A protein and the small-molecule ligand that binds it are described below.
Small molecule (SMILES): Cc1[nH]c2ccccc2c1CC(=O)N[C@@H](Cc1ccccc1)C(=O)N(C)c1ccccc1

Binding-site contacts:
Ligand atom C32 contacts residue ARG173 of chain 2.A at 3.7 Å.
Ligand atom C8 contacts residue ASN57 of chain 4.A at 3.5 Å.
Ligand atom C25 contacts residue SER178 of chain 2.A at 3.7 Å.
Ligand atom C23 contacts residue ASN57 of chain 4.A at 3.6 Å.
Ligand atom C2 contacts residue GLN63 of chain 4.A at 3.5 Å.
Ligand atom N3 contacts residue ARG173 of chain 2.A at 3.6 Å.
Ligand atom C6 contacts residue ASN57 of chain 4.A at 3.5 Å.
Ligand atom C27 contacts residue LYS70 of chain 4.A at 3.6 Å.
Ligand atom C8 contacts residue LEU56 of chain 4.A at 3.5 Å (hydrophobic).
Ligand atom C17 contacts residue THR107 of chain 4.A at 3.4 Å.
Ligand atom C30 contacts residue GLN176 of chain 2.A at 3.7 Å.
Ligand atom O14 contacts residue ASN57 of chain 4.A at 3.0 Å (h-bond).
Ligand atom C32 contacts residue GLN63 of chain 4.A at 3.5 Å.
Ligand atom C27 contacts residue ARG173 of chain 2.A at 3.6 Å.
Ligand atom C22 contacts residue ASN53 of chain 4.A at 3.6 Å.
Ligand atom C16 contacts residue THR107 of chain 4.A at 3.5 Å.
Ligand atom C23 contacts residue LYS70 of chain 4.A at 3.5 Å.
Ligand atom C11 contacts residue LYS70 of chain 4.A at 3.8 Å.
Ligand atom C25 contacts residue ASN57 of chain 4.A at 3.5 Å.
Ligand atom C31 contacts residue GLN179 of chain 2.A at 3.7 Å.
Ligand atom N3 contacts residue GLN63 of chain 4.A at 2.8 Å (h-bond).
Ligand atom C10 contacts residue MET66 of chain 4.A at 3.3 Å (hydrophobic).
Ligand atom C22 contacts residue ALA105 of chain 4.A at 3.7 Å (hydrophobic).
Ligand atom C29 contacts residue ARG173 of chain 2.A at 3.8 Å.
Ligand atom C5 contacts residue ASN57 of chain 4.A at 3.7 Å.
Ligand atom C26 contacts residue LYS70 of chain 4.A at 3.3 Å.
Ligand atom C6 contacts residue ASN53 of chain 4.A at 3.6 Å.
Ligand atom C22 contacts residue THR107 of chain 4.A at 3.6 Å.
Ligand atom C18 contacts residue THR107 of chain 4.A at 3.5 Å.
Ligand atom C22 contacts residue TYR130 of chain 4.A at 3.5 Å (hydrophobic).
Ligand atom C31 contacts residue SER178 of chain 2.A at 3.5 Å.
Ligand atom N4 contacts residue ASN57 of chain 4.A at 2.7 Å (h-bond).
Ligand atom C2 contacts residue LYS70 of chain 4.A at 3.8 Å.
Ligand atom C1 contacts residue LYS70 of chain 4.A at 3.4 Å.
Ligand atom C28 contacts residue ARG173 of chain 2.A at 3.5 Å.
Ligand atom O24 contacts residue LYS70 of chain 4.A at 2.9 Å (salt-bridge).
Ligand atom C2 contacts residue ARG173 of chain 2.A at 3.7 Å.
Ligand atom C21 contacts residue TYR130 of chain 4.A at 3.6 Å (hydrophobic).
Ligand atom C31 contacts residue LYS70 of chain 4.A at 3.7 Å.
Ligand atom C16 contacts residue ASN53 of chain 4.A at 3.6 Å.

Sequence of chain 4.A:
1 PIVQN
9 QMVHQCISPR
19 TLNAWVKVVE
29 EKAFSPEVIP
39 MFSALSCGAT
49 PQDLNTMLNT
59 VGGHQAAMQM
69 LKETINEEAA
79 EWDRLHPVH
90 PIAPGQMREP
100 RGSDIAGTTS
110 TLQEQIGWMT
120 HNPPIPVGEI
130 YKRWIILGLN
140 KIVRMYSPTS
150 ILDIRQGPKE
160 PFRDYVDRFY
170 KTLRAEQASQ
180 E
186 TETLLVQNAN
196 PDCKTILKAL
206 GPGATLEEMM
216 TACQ

Sequence of chain 2.A:
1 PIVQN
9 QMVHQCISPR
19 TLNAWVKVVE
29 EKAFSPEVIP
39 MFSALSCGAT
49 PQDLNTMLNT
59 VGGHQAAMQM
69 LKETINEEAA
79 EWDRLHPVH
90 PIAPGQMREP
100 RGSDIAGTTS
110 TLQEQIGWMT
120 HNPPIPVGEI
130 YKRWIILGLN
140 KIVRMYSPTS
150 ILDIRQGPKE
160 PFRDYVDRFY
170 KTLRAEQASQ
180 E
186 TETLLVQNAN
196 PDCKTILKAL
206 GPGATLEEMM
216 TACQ